Binding-site contacts:
Ligand atom N2 contacts residue HIS119 of chain 1.A at 3.4 Å (h-bond).
Ligand atom CL1 contacts residue VAL121 of chain 1.A at 3.8 Å.
Ligand atom O1 contacts residue GLN92 of chain 1.A at 3.3 Å (h-bond).
Ligand atom N1 contacts residue THR199 of chain 1.A at 3.1 Å (h-bond).
Ligand atom C4 contacts residue VAL121 of chain 1.A at 3.9 Å (hydrophobic).
Ligand atom C2 contacts residue HIS94 of chain 1.A at 3.4 Å.
Ligand atom S2 contacts residue HIS119 of chain 1.A at 4.0 Å.
Ligand atom C2 contacts residue ZN1 of chain 1.B at 4.0 Å.
Ligand atom N2 contacts residue THR198 of chain 1.A at 2.8 Å (h-bond).
Ligand atom CL1 contacts residue LEU197 of chain 1.A at 3.8 Å.
Ligand atom N2 contacts residue HIS96 of chain 1.A at 3.4 Å (h-bond).
Ligand atom C1 contacts residue THR199 of chain 1.A at 3.9 Å.
Ligand atom O4 contacts residue VAL121 of chain 1.A at 4.0 Å.
Ligand atom O4 contacts residue TRP208 of chain 1.A at 3.7 Å.
Ligand atom O2 contacts residue HIS64 of chain 1.A at 3.3 Å (h-bond).
Ligand atom CL1 contacts residue LEU140 of chain 1.A at 3.7 Å.
Ligand atom O3 contacts residue THR198 of chain 1.A at 2.9 Å (h-bond).
Ligand atom S1 contacts residue THR199 of chain 1.A at 3.9 Å.
Ligand atom N1 contacts residue HIS64 of chain 1.A at 3.7 Å.
Ligand atom C3 contacts residue ZN1 of chain 1.B at 4.0 Å.
Ligand atom O4 contacts residue HIS119 of chain 1.A at 3.3 Å (h-bond).
Ligand atom CL1 contacts residue VAL142 of chain 1.A at 3.6 Å.
Ligand atom O3 contacts residue LEU197 of chain 1.A at 3.2 Å.
Ligand atom C6 contacts residue GLN92 of chain 1.A at 3.8 Å.
Ligand atom O3 contacts residue TRP208 of chain 1.A at 3.6 Å.
Ligand atom C4 contacts residue LEU197 of chain 1.A at 3.8 Å (hydrophobic).
Ligand atom N3 contacts residue GLN92 of chain 1.A at 3.7 Å.
Ligand atom S2 contacts residue HIS94 of chain 1.A at 3.9 Å.
Ligand atom O4 contacts residue HIS94 of chain 1.A at 3.4 Å.
Ligand atom O4 contacts residue ZN1 of chain 1.B at 3.0 Å.
Ligand atom C3 contacts residue HIS94 of chain 1.A at 3.7 Å.
Ligand atom O2 contacts residue THR199 of chain 1.A at 3.7 Å.
Ligand atom N2 contacts residue ZN1 of chain 1.B at 2.0 Å.
Ligand atom C2 contacts residue THR199 of chain 1.A at 3.9 Å.
Ligand atom S1 contacts residue HIS64 of chain 1.A at 4.0 Å.
Ligand atom O1 contacts residue ASN67 of chain 1.A at 3.2 Å (h-bond).
Ligand atom S2 contacts residue THR198 of chain 1.A at 3.9 Å.
Ligand atom O4 contacts residue VAL142 of chain 1.A at 3.7 Å.
Ligand atom S2 contacts residue ZN1 of chain 1.B at 3.0 Å.
Ligand atom N2 contacts residue HIS94 of chain 1.A at 3.3 Å (h-bond).

A protein and the small-molecule ligand that binds it are described below.
Small molecule (SMILES): Nc1cc(Cl)c(S(N)(=O)=O)cc1S(N)(=O)=O

Sequence of chain 1.A:
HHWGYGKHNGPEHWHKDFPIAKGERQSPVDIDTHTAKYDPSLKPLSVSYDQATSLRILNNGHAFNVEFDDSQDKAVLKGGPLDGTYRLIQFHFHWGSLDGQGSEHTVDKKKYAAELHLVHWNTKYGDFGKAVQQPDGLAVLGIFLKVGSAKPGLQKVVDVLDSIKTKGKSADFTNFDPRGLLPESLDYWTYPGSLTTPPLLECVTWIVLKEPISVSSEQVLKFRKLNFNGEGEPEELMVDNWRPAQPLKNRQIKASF